The protein below binds the small molecule below.
Small molecule (SMILES): C[C@]12CC[C@@H]3c4ccc(O)cc4CC[C@H]3[C@@H]1CC[C@@H]2O

Binding-site contacts:
Ligand atom C3 contacts residue SER129 of chain 2.A at 3.7 Å.
Ligand atom C3 contacts residue CL61 of chain 2.B at 3.9 Å.
Ligand atom C3 contacts residue LEU293 of chain 2.A at 4.0 Å (hydrophobic).
Ligand atom C5 contacts residue LEU293 of chain 2.A at 3.9 Å (hydrophobic).
Ligand atom C12 contacts residue ARG292 of chain 2.A at 3.7 Å.
Ligand atom C18 contacts residue HIS289 of chain 2.A at 3.7 Å.
Ligand atom C16 contacts residue LEU88 of chain 2.A at 3.7 Å (hydrophobic).
Ligand atom C2 contacts residue LEU293 of chain 2.A at 3.7 Å (hydrophobic).
Ligand atom C12 contacts residue HIS289 of chain 2.A at 3.5 Å.
Ligand atom C14 contacts residue ILE296 of chain 2.A at 4.1 Å (hydrophobic).
Ligand atom O3 contacts residue SER129 of chain 2.A at 3.2 Å.
Ligand atom O3 contacts residue MET307 of chain 2.A at 3.8 Å.
Ligand atom C7 contacts residue LEU122 of chain 2.A at 3.8 Å (hydrophobic).
Ligand atom C4 contacts residue LEU293 of chain 2.A at 4.1 Å (hydrophobic).
Ligand atom C6 contacts residue MET125 of chain 2.A at 3.9 Å (hydrophobic).
Ligand atom C18 contacts residue CL61 of chain 2.B at 3.7 Å.
Ligand atom C4 contacts residue CL61 of chain 2.B at 3.8 Å.
Ligand atom C5 contacts residue CL61 of chain 2.B at 3.8 Å.
Ligand atom O17 contacts residue ASP87 of chain 2.A at 3.0 Å (salt-bridge).
Ligand atom C3 contacts residue MET307 of chain 2.A at 4.0 Å (hydrophobic).
Ligand atom C11 contacts residue HIS289 of chain 2.A at 3.5 Å.
Ligand atom O17 contacts residue SER90 of chain 2.A at 4.2 Å.
Ligand atom C4 contacts residue MET307 of chain 2.A at 4.0 Å (hydrophobic).
Ligand atom C15 contacts residue CL61 of chain 2.B at 3.8 Å.
Ligand atom C11 contacts residue CL61 of chain 2.B at 4.2 Å.
Ligand atom C2 contacts residue CL61 of chain 2.B at 4.0 Å.
Ligand atom C4 contacts residue SER129 of chain 2.A at 3.3 Å.
Ligand atom C1 contacts residue LEU293 of chain 2.A at 3.5 Å (hydrophobic).
Ligand atom O3 contacts residue PHE133 of chain 2.A at 3.3 Å.
Ligand atom C17 contacts residue ARG292 of chain 2.A at 4.1 Å.
Ligand atom C16 contacts residue ASP87 of chain 2.A at 3.3 Å.
Ligand atom C10 contacts residue LEU293 of chain 2.A at 3.6 Å (hydrophobic).
Ligand atom C10 contacts residue CL61 of chain 2.B at 3.9 Å.
Ligand atom C17 contacts residue ASP87 of chain 2.A at 3.3 Å.
Ligand atom O17 contacts residue ARG292 of chain 2.A at 3.2 Å (salt-bridge).
Ligand atom C9 contacts residue LEU293 of chain 2.A at 4.2 Å (hydrophobic).
Ligand atom C6 contacts residue PHE302 of chain 2.A at 4.1 Å (hydrophobic).
Ligand atom C2 contacts residue PHE163 of chain 2.A at 4.1 Å (hydrophobic).
Ligand atom C1 contacts residue CL61 of chain 2.B at 4.0 Å.
Ligand atom C15 contacts residue LEU88 of chain 2.A at 3.9 Å (hydrophobic).

Sequence of chain 2.A:
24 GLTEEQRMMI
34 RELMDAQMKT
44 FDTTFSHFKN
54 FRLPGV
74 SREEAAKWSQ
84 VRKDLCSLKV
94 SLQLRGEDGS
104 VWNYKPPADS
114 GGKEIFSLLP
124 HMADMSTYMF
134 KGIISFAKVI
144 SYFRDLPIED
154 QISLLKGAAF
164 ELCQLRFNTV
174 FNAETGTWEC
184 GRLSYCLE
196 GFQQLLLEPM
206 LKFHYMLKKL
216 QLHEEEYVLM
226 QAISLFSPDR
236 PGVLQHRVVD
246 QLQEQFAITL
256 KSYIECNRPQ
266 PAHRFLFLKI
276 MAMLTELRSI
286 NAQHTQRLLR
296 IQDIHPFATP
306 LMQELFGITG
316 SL